This protein binds this small molecule.
Small molecule (SMILES): CC(=O)N[C@@H]1[C@@H](O)[C@H](O)[C@@H](CO)O[C@H]1O

Binding-site contacts:
Ligand atom C5 contacts residue ASN126 of chain 2.G at 3.3 Å.
Ligand atom C1 contacts residue THR128 of chain 2.G at 3.7 Å.
Ligand atom O6 contacts residue THR128 of chain 2.G at 4.5 Å.
Ligand atom C4 contacts residue ASN126 of chain 2.G at 3.8 Å.
Ligand atom C6 contacts residue ASN126 of chain 2.G at 3.3 Å.
Ligand atom C3 contacts residue ASN126 of chain 2.G at 3.7 Å.
Ligand atom O5 contacts residue ASN126 of chain 2.G at 2.5 Å (h-bond).
Ligand atom N2 contacts residue ASN126 of chain 2.G at 3.3 Å (h-bond).
Ligand atom C2 contacts residue ASN126 of chain 2.G at 2.5 Å.
Ligand atom C1 contacts residue ASN126 of chain 2.G at 1.4 Å.
Ligand atom C5 contacts residue THR128 of chain 2.G at 4.3 Å.
Ligand atom O5 contacts residue THR128 of chain 2.G at 3.2 Å.
Ligand atom O7 contacts residue ASN126 of chain 2.G at 3.4 Å (h-bond).
Ligand atom C7 contacts residue ASN126 of chain 2.G at 3.6 Å.

Sequence of chain 2.G:
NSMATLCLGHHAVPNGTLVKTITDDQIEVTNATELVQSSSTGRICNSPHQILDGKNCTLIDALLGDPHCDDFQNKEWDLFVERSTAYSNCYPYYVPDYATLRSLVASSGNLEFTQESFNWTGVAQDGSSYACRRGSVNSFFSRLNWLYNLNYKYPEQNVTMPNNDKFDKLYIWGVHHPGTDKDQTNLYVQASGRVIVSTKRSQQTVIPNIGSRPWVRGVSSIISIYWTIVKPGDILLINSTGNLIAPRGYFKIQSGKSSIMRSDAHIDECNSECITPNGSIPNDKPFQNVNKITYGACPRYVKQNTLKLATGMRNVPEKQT